Binding-site contacts:
Ligand atom CAK contacts residue ASP162 of chain 1.A at 3.7 Å.
Ligand atom CAX contacts residue ALA41 of chain 1.A at 3.6 Å (hydrophobic).
Ligand atom OAE contacts residue ILE161 of chain 1.A at 3.3 Å (h-bond).
Ligand atom OAD contacts residue GLN103 of chain 1.A at 3.4 Å.
Ligand atom CAN contacts residue ASP107 of chain 1.A at 3.4 Å.
Ligand atom CAH contacts residue ALA41 of chain 1.A at 3.4 Å (hydrophobic).
Ligand atom CAH contacts residue GLU97 of chain 1.A at 3.3 Å.
Ligand atom NAU contacts residue PHE25 of chain 1.A at 3.3 Å.
Ligand atom CAL contacts residue ASP104 of chain 1.A at 3.8 Å.
Ligand atom CAL contacts residue ASP107 of chain 1.A at 3.3 Å.
Ligand atom OAF contacts residue LEU150 of chain 1.A at 3.5 Å.
Ligand atom CBE contacts residue ILE161 of chain 1.A at 3.8 Å (hydrophobic).
Ligand atom OAA contacts residue ILE161 of chain 1.A at 3.8 Å.
Ligand atom CAY contacts residue PHE25 of chain 1.A at 3.9 Å (hydrophobic).
Ligand atom CAG contacts residue ILE80 of chain 1.A at 3.7 Å (hydrophobic).
Ligand atom CBA contacts residue ILE161 of chain 1.A at 3.6 Å (hydrophobic).
Ligand atom CAX contacts residue LEU150 of chain 1.A at 3.5 Å (hydrophobic).
Ligand atom NAT contacts residue ASP104 of chain 1.A at 3.4 Å (salt-bridge).
Ligand atom OAD contacts residue ASP104 of chain 1.A at 2.9 Å (salt-bridge).
Ligand atom CAG contacts residue ILE161 of chain 1.A at 3.8 Å (hydrophobic).
Ligand atom OAB contacts residue LEU20 of chain 1.A at 3.5 Å.
Ligand atom CAW contacts residue LEU96 of chain 1.A at 3.8 Å (hydrophobic).
Ligand atom CAM contacts residue GLU147 of chain 1.A at 3.4 Å.
Ligand atom NAS contacts residue ASP162 of chain 1.A at 3.0 Å (salt-bridge).
Ligand atom CAI contacts residue PHE25 of chain 1.A at 3.6 Å (hydrophobic).
Ligand atom NAV contacts residue LEU20 of chain 1.A at 3.7 Å.
Ligand atom CAM contacts residue ASN148 of chain 1.A at 3.7 Å.
Ligand atom CAK contacts residue ASP143 of chain 1.A at 3.7 Å.
Ligand atom CAO contacts residue ASP162 of chain 1.A at 3.5 Å.
Ligand atom CAQ contacts residue ASP162 of chain 1.A at 3.2 Å.
Ligand atom OAC contacts residue LYS145 of chain 1.A at 3.0 Å.
Ligand atom CAO contacts residue ASN148 of chain 1.A at 3.6 Å.
Ligand atom NAS contacts residue ASN148 of chain 1.A at 2.8 Å (h-bond).
Ligand atom CAG contacts residue LEU96 of chain 1.A at 3.7 Å (hydrophobic).
Ligand atom CAQ contacts residue ASN148 of chain 1.A at 3.8 Å.
Ligand atom CAW contacts residue ILE161 of chain 1.A at 3.7 Å (hydrophobic).
Ligand atom CAO contacts residue PHE25 of chain 1.A at 3.7 Å (hydrophobic).
Ligand atom OAC contacts residue ASP143 of chain 1.A at 3.1 Å (salt-bridge).
Ligand atom OAE contacts residue LEU96 of chain 1.A at 3.2 Å.
Ligand atom OAD contacts residue ASP107 of chain 1.A at 2.6 Å (salt-bridge).

Sequence of chain 1.A:
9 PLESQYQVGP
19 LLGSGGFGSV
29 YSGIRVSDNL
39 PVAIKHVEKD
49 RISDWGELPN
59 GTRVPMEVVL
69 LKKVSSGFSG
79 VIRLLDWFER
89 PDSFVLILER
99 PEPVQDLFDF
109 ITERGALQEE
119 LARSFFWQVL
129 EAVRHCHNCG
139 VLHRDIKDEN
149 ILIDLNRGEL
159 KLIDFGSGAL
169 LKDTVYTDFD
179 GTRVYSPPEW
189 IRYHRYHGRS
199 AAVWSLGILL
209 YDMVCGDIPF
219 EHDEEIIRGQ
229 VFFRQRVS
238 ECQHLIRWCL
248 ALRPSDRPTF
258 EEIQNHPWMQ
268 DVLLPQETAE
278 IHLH

This protein binds this small molecule.
Small molecule (SMILES): O=C1c2c(O)ccc(O)c2C(=O)c2c(NCCNCCO)ccc(NCCNCCO)c21